A protein and the small-molecule ligand that binds it are described below.
Small molecule (SMILES): CCCCCCCC(=O)OC[C@H](COP(=O)(O)O[C@@H]1[C@H](O)[C@H](O)[C@@H](OP(=O)(O)O)[C@H](OP(=O)(O)O)[C@H]1O)OC(=O)CCCCCCC

Binding-site contacts:
Ligand atom O1 contacts residue THR419 of chain 1.A at 4.0 Å.
Ligand atom C2B contacts residue PRO424 of chain 1.A at 3.9 Å (hydrophobic).
Ligand atom O12 contacts residue PHE487 of chain 1.A at 3.8 Å.
Ligand atom O43 contacts residue ARG584 of chain 1.A at 2.8 Å (salt-bridge).
Ligand atom O51 contacts residue ARG305 of chain 1.A at 3.7 Å.
Ligand atom C2B contacts residue PHE416 of chain 1.A at 4.0 Å (hydrophobic).
Ligand atom C3A contacts residue PHE487 of chain 1.A at 3.9 Å (hydrophobic).
Ligand atom O1 contacts residue LYS484 of chain 1.A at 4.1 Å.
Ligand atom O1B contacts residue PHE416 of chain 1.A at 2.7 Å (h-bond).
Ligand atom C4 contacts residue LYS484 of chain 1.A at 3.7 Å.
Ligand atom O5 contacts residue LYS484 of chain 1.A at 3.2 Å (salt-bridge).
Ligand atom C4A contacts residue PHE487 of chain 1.A at 3.7 Å (hydrophobic).
Ligand atom O52 contacts residue ARG305 of chain 1.A at 2.8 Å (salt-bridge).
Ligand atom O53 contacts residue ARG302 of chain 1.A at 3.0 Å (salt-bridge).
Ligand atom O3C contacts residue GLY417 of chain 1.A at 3.5 Å (h-bond).
Ligand atom O42 contacts residue ARG584 of chain 1.A at 2.9 Å (salt-bridge).
Ligand atom O1B contacts residue GLY417 of chain 1.A at 2.9 Å (h-bond).
Ligand atom C3B contacts residue PHE416 of chain 1.A at 3.4 Å (hydrophobic).
Ligand atom C6A contacts residue PHE487 of chain 1.A at 3.7 Å (hydrophobic).
Ligand atom C5A contacts residue PHE487 of chain 1.A at 3.5 Å (hydrophobic).
Ligand atom P4 contacts residue ARG584 of chain 1.A at 3.4 Å.
Ligand atom C6B contacts residue PHE487 of chain 1.A at 4.0 Å (hydrophobic).
Ligand atom C7B contacts residue PHE487 of chain 1.A at 3.5 Å (hydrophobic).
Ligand atom C1B contacts residue PHE416 of chain 1.A at 3.5 Å (hydrophobic).
Ligand atom C1B contacts residue GLY417 of chain 1.A at 3.5 Å.
Ligand atom C5B contacts residue PRO424 of chain 1.A at 3.9 Å (hydrophobic).
Ligand atom C1B contacts residue PRO424 of chain 1.A at 4.0 Å (hydrophobic).
Ligand atom P5 contacts residue ARG302 of chain 1.A at 3.5 Å.
Ligand atom O1A contacts residue PHE487 of chain 1.A at 3.9 Å.
Ligand atom O12 contacts residue THR419 of chain 1.A at 3.7 Å.
Ligand atom C2B contacts residue PHE487 of chain 1.A at 4.1 Å (hydrophobic).
Ligand atom C5B contacts residue PHE487 of chain 1.A at 3.6 Å (hydrophobic).
Ligand atom O52 contacts residue ARG302 of chain 1.A at 3.0 Å (salt-bridge).
Ligand atom O11 contacts residue PHE487 of chain 1.A at 4.0 Å.
Ligand atom C6A contacts residue MET491 of chain 1.A at 4.0 Å (hydrophobic).
Ligand atom C5 contacts residue LYS484 of chain 1.A at 3.8 Å.
Ligand atom O1B contacts residue PRO424 of chain 1.A at 3.4 Å.
Ligand atom C5A contacts residue MET491 of chain 1.A at 4.0 Å (hydrophobic).
Ligand atom P5 contacts residue ARG305 of chain 1.A at 3.8 Å.
Ligand atom C6 contacts residue LYS484 of chain 1.A at 3.8 Å.

Sequence of chain 1.A:
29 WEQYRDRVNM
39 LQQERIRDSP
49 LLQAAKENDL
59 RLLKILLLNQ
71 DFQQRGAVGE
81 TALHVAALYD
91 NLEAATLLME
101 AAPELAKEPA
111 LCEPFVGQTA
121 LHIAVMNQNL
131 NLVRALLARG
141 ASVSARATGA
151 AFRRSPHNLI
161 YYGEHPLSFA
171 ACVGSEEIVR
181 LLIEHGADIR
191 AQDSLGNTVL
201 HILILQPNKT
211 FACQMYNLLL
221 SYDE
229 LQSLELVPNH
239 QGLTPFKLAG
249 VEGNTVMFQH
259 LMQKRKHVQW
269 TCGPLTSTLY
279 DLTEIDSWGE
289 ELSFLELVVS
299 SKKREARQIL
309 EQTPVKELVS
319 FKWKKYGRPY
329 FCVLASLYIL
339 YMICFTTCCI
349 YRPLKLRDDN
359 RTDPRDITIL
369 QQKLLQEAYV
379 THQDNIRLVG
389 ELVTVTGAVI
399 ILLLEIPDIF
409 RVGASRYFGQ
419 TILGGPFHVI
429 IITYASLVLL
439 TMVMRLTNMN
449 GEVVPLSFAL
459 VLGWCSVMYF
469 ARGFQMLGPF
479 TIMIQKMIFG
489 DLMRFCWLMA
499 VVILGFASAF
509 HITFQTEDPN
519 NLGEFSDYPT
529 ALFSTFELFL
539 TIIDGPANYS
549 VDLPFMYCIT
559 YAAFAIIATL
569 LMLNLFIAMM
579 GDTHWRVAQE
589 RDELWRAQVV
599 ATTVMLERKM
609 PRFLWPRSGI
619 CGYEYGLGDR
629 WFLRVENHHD